Binding-site contacts:
Ligand atom C20 contacts residue THR229 of chain 1.A at 4.0 Å.
Ligand atom C14 contacts residue ALA233 of chain 1.A at 3.4 Å (hydrophobic).
Ligand atom C02 contacts residue ALA167 of chain 1.A at 3.7 Å (hydrophobic).
Ligand atom CL1 contacts residue ALA167 of chain 1.A at 3.9 Å.
Ligand atom C02 contacts residue ASP185 of chain 1.A at 3.6 Å.
Ligand atom C06 contacts residue TRP182 of chain 1.A at 4.0 Å (hydrophobic).
Ligand atom C19 contacts residue PHE168 of chain 1.A at 3.8 Å (hydrophobic).
Ligand atom C13 contacts residue ALA233 of chain 1.A at 3.8 Å (hydrophobic).
Ligand atom CL1 contacts residue ALA178 of chain 1.A at 3.0 Å.
Ligand atom C22 contacts residue ASP185 of chain 1.A at 3.7 Å.
Ligand atom CL1 contacts residue THR77 of chain 1.A at 3.9 Å.
Ligand atom CL1 contacts residue TRP182 of chain 1.A at 3.5 Å.
Ligand atom C22 contacts residue VAL228 of chain 1.A at 3.5 Å (hydrophobic).
Ligand atom N15 contacts residue ALA233 of chain 1.A at 3.9 Å.
Ligand atom C22 contacts residue ALA167 of chain 1.A at 4.0 Å (hydrophobic).
Ligand atom C07 contacts residue PHE168 of chain 1.A at 4.0 Å (hydrophobic).
Ligand atom C09 contacts residue VAL78 of chain 1.A at 3.7 Å (hydrophobic).
Ligand atom C08 contacts residue ALA167 of chain 1.A at 3.7 Å (hydrophobic).
Ligand atom O01 contacts residue TRP182 of chain 1.A at 3.5 Å (h-bond).
Ligand atom C03 contacts residue ALA167 of chain 1.A at 3.3 Å (hydrophobic).
Ligand atom C21 contacts residue VAL228 of chain 1.A at 3.6 Å (hydrophobic).
Ligand atom C05 contacts residue VAL78 of chain 1.A at 4.0 Å (hydrophobic).
Ligand atom C03 contacts residue TRP182 of chain 1.A at 3.7 Å (hydrophobic).
Ligand atom C07 contacts residue VAL78 of chain 1.A at 3.7 Å (hydrophobic).
Ligand atom C09 contacts residue THR77 of chain 1.A at 4.0 Å.
Ligand atom C05 contacts residue ALA167 of chain 1.A at 3.2 Å (hydrophobic).
Ligand atom C08 contacts residue VAL78 of chain 1.A at 3.4 Å (hydrophobic).
Ligand atom C08 contacts residue PHE168 of chain 1.A at 3.9 Å (hydrophobic).
Ligand atom O01 contacts residue ASN181 of chain 1.A at 3.3 Å (h-bond).
Ligand atom C21 contacts residue ALA167 of chain 1.A at 3.9 Å (hydrophobic).
Ligand atom C14 contacts residue HEM1 of chain 1.E at 3.6 Å.
Ligand atom C10 contacts residue PHE168 of chain 1.A at 3.6 Å (hydrophobic).
Ligand atom O01 contacts residue SER163 of chain 1.A at 3.6 Å.
Ligand atom C08 contacts residue THR77 of chain 1.A at 3.7 Å.
Ligand atom O01 contacts residue ASP185 of chain 1.A at 2.6 Å (salt-bridge).
Ligand atom C05 contacts residue TRP182 of chain 1.A at 3.6 Å (hydrophobic).
Ligand atom C06 contacts residue ALA167 of chain 1.A at 3.5 Å (hydrophobic).
Ligand atom C20 contacts residue PHE168 of chain 1.A at 3.9 Å (hydrophobic).
Ligand atom N15 contacts residue HEM1 of chain 1.E at 3.5 Å.
Ligand atom C09 contacts residue PHE168 of chain 1.A at 3.8 Å (hydrophobic).

Sequence of chain 1.A:
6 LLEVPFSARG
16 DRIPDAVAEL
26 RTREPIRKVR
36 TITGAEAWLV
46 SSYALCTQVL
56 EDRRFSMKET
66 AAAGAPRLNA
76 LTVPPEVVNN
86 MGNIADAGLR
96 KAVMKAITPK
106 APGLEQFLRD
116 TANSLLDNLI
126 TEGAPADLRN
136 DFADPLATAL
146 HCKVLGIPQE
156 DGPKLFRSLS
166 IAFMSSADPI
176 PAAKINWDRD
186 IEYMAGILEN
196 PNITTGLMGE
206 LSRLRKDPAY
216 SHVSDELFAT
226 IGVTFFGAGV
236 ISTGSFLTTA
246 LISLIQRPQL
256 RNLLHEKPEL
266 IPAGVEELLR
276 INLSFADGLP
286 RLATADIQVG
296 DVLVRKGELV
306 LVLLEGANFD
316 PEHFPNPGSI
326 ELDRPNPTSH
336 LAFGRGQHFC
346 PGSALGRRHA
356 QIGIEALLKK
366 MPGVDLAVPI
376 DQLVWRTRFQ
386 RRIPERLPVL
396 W

A small-molecule ligand and the protein it binds are described below.
Small molecule (SMILES): C=C[C@H](c1ccc(-c2ccc(O)c(Cl)c2)cc1)n1ccnc1